A protein and the small-molecule ligand that binds it are described below.
Small molecule (SMILES): Nc1cc(S(N)(=O)=O)ccc1O

Sequence of chain 1.B:
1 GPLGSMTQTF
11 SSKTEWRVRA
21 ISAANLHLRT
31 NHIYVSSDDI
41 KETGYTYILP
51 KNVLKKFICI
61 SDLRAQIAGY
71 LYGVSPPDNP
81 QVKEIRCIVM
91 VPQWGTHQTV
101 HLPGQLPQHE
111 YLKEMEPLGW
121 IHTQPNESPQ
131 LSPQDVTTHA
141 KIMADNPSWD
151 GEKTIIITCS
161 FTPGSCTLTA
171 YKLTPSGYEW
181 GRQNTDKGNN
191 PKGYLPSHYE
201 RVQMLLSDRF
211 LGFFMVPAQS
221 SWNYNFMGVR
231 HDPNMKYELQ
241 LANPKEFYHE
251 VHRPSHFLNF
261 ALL

Binding-site contacts:
Ligand atom C03 contacts residue THR162 of chain 1.B at 4.0 Å.
Ligand atom O12 contacts residue GLY164 of chain 1.B at 3.9 Å.
Ligand atom N01 contacts residue PRO163 of chain 1.B at 4.0 Å.
Ligand atom N01 contacts residue SER165 of chain 1.B at 3.7 Å.
Ligand atom C08 contacts residue SER165 of chain 1.B at 3.6 Å.
Ligand atom C07 contacts residue PRO163 of chain 1.B at 4.0 Å (hydrophobic).
Ligand atom N10 contacts residue SER165 of chain 1.B at 4.4 Å.
Ligand atom C07 contacts residue SER165 of chain 1.B at 4.5 Å.
Ligand atom C02 contacts residue SER165 of chain 1.B at 3.9 Å.
Ligand atom C02 contacts residue PRO163 of chain 1.B at 3.3 Å (hydrophobic).
Ligand atom C02 contacts residue THR162 of chain 1.B at 3.5 Å.
Ligand atom N10 contacts residue HIS32 of chain 1.B at 3.7 Å.
Ligand atom N01 contacts residue THR162 of chain 1.B at 3.1 Å (h-bond).
Ligand atom O12 contacts residue HIS32 of chain 1.B at 4.2 Å.
Ligand atom C05 contacts residue GLY164 of chain 1.B at 4.4 Å.
Ligand atom C08 contacts residue THR162 of chain 1.B at 4.2 Å.
Ligand atom C05 contacts residue PRO163 of chain 1.B at 3.0 Å (hydrophobic).
Ligand atom C06 contacts residue PRO163 of chain 1.B at 3.6 Å (hydrophobic).
Ligand atom C03 contacts residue PRO163 of chain 1.B at 2.8 Å (hydrophobic).
Ligand atom O04 contacts residue PRO163 of chain 1.B at 3.2 Å (h-bond).
Ligand atom C06 contacts residue GLY164 of chain 1.B at 4.2 Å.
Ligand atom O04 contacts residue THR162 of chain 1.B at 4.1 Å.
Ligand atom C07 contacts residue GLY164 of chain 1.B at 4.4 Å.
Ligand atom C08 contacts residue PRO163 of chain 1.B at 3.8 Å (hydrophobic).
Ligand atom N10 contacts residue TYR34 of chain 1.B at 3.5 Å.